The protein below binds the small molecule below.
Small molecule (SMILES): CC(=O)N[C@H]1[C@H](O[C@H]2[C@H](O)[C@@H](NC(C)=O)CO[C@@H]2CO)O[C@H](CO)[C@@H](O)[C@@H]1O

Binding-site contacts:
Ligand atom O7 contacts residue ASN57 of chain 1.H at 4.1 Å.
Ligand atom O6 contacts residue ASN24 of chain 1.A at 4.5 Å.
Ligand atom C7 contacts residue GLU77 of chain 1.B at 4.3 Å.
Ligand atom C5 contacts residue SER26 of chain 1.A at 4.4 Å.
Ligand atom C7 contacts residue ASN57 of chain 1.H at 4.3 Å.
Ligand atom O7 contacts residue THR58 of chain 1.H at 3.9 Å.
Ligand atom C8 contacts residue GLU77 of chain 1.B at 3.5 Å.
Ligand atom C2 contacts residue ASN57 of chain 1.H at 4.5 Å.
Ligand atom N2 contacts residue ASN57 of chain 1.H at 4.4 Å.
Ligand atom O7 contacts residue ASN24 of chain 1.A at 4.5 Å.
Ligand atom C2 contacts residue ASN24 of chain 1.A at 2.5 Å.
Ligand atom C7 contacts residue ASN24 of chain 1.A at 3.9 Å.
Ligand atom O7 contacts residue GLY56 of chain 1.H at 4.2 Å.
Ligand atom C8 contacts residue THR58 of chain 1.H at 4.0 Å.
Ligand atom C3 contacts residue ASN24 of chain 1.A at 3.8 Å.
Ligand atom C1 contacts residue ASN24 of chain 1.A at 1.4 Å.
Ligand atom O5 contacts residue ASN24 of chain 1.A at 2.3 Å (h-bond).
Ligand atom C1 contacts residue SER26 of chain 1.A at 4.1 Å.
Ligand atom C4 contacts residue ASN24 of chain 1.A at 4.2 Å.
Ligand atom C5 contacts residue ASN24 of chain 1.A at 3.6 Å.
Ligand atom C8 contacts residue ASN24 of chain 1.A at 4.4 Å.
Ligand atom N2 contacts residue GLU77 of chain 1.B at 4.3 Å.
Ligand atom N2 contacts residue ASN24 of chain 1.A at 2.9 Å (h-bond).
Ligand atom O5 contacts residue SER26 of chain 1.A at 3.9 Å.

Sequence of chain 1.A:
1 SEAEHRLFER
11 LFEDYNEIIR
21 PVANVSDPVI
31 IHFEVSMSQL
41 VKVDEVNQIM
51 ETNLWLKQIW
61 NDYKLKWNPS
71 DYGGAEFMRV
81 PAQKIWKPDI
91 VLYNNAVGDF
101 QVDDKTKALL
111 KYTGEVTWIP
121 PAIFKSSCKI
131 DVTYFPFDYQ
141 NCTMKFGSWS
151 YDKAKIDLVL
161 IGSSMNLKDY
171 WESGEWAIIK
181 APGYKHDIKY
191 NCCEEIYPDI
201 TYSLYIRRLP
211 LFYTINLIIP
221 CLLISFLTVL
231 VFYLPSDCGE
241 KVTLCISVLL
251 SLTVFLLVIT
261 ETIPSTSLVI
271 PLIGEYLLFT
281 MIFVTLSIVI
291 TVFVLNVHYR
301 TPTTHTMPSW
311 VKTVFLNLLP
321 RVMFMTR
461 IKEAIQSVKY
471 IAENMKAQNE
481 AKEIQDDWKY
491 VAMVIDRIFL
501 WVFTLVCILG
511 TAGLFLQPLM

Sequence of chain 1.H:
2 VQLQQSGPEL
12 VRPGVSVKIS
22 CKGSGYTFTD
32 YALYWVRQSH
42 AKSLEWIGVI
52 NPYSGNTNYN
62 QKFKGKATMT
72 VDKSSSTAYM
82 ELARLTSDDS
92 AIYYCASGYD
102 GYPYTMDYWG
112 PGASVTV

Sequence of chain 1.B:
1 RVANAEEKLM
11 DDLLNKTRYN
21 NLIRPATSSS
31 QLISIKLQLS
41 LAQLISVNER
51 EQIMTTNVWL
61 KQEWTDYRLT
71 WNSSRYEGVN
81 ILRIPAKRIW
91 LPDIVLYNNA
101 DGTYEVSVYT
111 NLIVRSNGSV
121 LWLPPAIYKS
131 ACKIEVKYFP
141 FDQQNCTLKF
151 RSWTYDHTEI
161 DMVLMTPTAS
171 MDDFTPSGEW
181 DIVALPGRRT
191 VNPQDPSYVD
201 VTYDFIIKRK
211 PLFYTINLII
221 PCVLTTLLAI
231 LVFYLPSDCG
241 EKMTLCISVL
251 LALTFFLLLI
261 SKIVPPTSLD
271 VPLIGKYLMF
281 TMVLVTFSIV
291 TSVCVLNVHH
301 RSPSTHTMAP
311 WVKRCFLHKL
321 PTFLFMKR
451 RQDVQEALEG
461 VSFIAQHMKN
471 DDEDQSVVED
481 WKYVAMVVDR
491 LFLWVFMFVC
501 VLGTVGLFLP